The small molecule below binds the protein below.
Small molecule (SMILES): CC(=O)N[C@H]1[C@H]([C@H](O)[C@H](O)CO)O[C@@](O)(C(=O)O)C[C@@H]1O

Sequence of chain 1.A:
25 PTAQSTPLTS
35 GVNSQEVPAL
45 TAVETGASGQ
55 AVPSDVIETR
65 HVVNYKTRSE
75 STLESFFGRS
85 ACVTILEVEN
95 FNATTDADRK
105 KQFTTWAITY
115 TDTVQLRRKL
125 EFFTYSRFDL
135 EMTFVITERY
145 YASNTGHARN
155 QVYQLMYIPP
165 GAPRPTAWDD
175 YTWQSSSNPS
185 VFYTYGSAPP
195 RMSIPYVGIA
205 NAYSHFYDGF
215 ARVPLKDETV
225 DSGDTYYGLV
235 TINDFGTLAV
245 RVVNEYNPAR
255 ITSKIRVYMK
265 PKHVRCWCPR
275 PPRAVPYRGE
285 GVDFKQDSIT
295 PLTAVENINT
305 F

Binding-site contacts:
Ligand atom C7 contacts residue TYR145 of chain 1.A at 3.9 Å (hydrophobic).
Ligand atom N5 contacts residue TYR145 of chain 1.A at 2.6 Å (h-bond).
Ligand atom O1B contacts residue ASN148 of chain 1.A at 4.5 Å.
Ligand atom C10 contacts residue TYR145 of chain 1.A at 3.6 Å (hydrophobic).
Ligand atom O1A contacts residue ALA146 of chain 1.A at 4.3 Å.
Ligand atom O4 contacts residue TYR145 of chain 1.A at 4.2 Å.
Ligand atom C1 contacts residue ALA146 of chain 1.A at 4.0 Å (hydrophobic).
Ligand atom C4 contacts residue TYR145 of chain 1.A at 3.6 Å (hydrophobic).
Ligand atom C1 contacts residue SER147 of chain 1.A at 3.7 Å.
Ligand atom O1A contacts residue SER147 of chain 1.A at 2.7 Å (h-bond).
Ligand atom O8 contacts residue ALA146 of chain 1.A at 3.5 Å.
Ligand atom C9 contacts residue TYR145 of chain 1.A at 4.3 Å (hydrophobic).
Ligand atom C6 contacts residue ALA146 of chain 1.A at 4.3 Å (hydrophobic).
Ligand atom C11 contacts residue ARG143 of chain 1.A at 3.9 Å.
Ligand atom O1B contacts residue ALA146 of chain 1.A at 3.2 Å.
Ligand atom C11 contacts residue TYR145 of chain 1.A at 3.7 Å (hydrophobic).
Ligand atom O1B contacts residue SER147 of chain 1.A at 3.2 Å (h-bond).
Ligand atom C5 contacts residue TYR145 of chain 1.A at 3.3 Å (hydrophobic).
Ligand atom C6 contacts residue TYR145 of chain 1.A at 3.4 Å (hydrophobic).